Sequence of chain 1.B:
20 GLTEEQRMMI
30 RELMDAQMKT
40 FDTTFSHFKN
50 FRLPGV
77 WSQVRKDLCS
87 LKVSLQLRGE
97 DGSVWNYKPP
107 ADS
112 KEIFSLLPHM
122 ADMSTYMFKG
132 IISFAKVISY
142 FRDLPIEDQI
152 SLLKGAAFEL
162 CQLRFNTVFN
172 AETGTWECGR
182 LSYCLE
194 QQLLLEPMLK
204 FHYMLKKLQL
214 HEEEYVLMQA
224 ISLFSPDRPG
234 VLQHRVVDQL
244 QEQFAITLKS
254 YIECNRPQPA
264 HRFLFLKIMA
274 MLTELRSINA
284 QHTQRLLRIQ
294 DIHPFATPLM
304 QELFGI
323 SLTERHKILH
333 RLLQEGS

Binding-site contacts:
Ligand atom C06 contacts residue HIS205 of chain 1.B at 3.3 Å.
Ligand atom C02 contacts residue MET121 of chain 1.B at 3.5 Å (hydrophobic).
Ligand atom N22 contacts residue SER125 of chain 1.B at 3.7 Å.
Ligand atom C01 contacts residue TYR184 of chain 1.B at 3.6 Å (hydrophobic).
Ligand atom O35 contacts residue PHE159 of chain 1.B at 3.5 Å.
Ligand atom C03 contacts residue MET121 of chain 1.B at 3.5 Å (hydrophobic).
Ligand atom N24 contacts residue SER125 of chain 1.B at 3.4 Å (h-bond).
Ligand atom C38 contacts residue SER125 of chain 1.B at 3.7 Å.
Ligand atom C14 contacts residue VAL89 of chain 1.B at 3.7 Å (hydrophobic).
Ligand atom N23 contacts residue PHE159 of chain 1.B at 3.6 Å.
Ligand atom C37 contacts residue SER125 of chain 1.B at 3.2 Å.
Ligand atom C06 contacts residue GLN163 of chain 1.B at 3.3 Å.
Ligand atom C01 contacts residue TRP177 of chain 1.B at 3.5 Å (hydrophobic).
Ligand atom N22 contacts residue GLN163 of chain 1.B at 3.1 Å (h-bond).
Ligand atom C36 contacts residue HIS285 of chain 1.B at 3.6 Å.
Ligand atom C06 contacts residue MET201 of chain 1.B at 3.6 Å (hydrophobic).
Ligand atom C12 contacts residue LEU87 of chain 1.B at 3.5 Å (hydrophobic).
Ligand atom O20 contacts residue MET121 of chain 1.B at 3.3 Å.
Ligand atom N23 contacts residue GLN163 of chain 1.B at 3.0 Å (h-bond).
Ligand atom C05 contacts residue TRP177 of chain 1.B at 3.4 Å (hydrophobic).
Ligand atom C34 contacts residue PHE159 of chain 1.B at 3.5 Å (hydrophobic).
Ligand atom N23 contacts residue SER125 of chain 1.B at 3.7 Å.
Ligand atom C14 contacts residue LEU87 of chain 1.B at 3.2 Å (hydrophobic).
Ligand atom C10 contacts residue VAL89 of chain 1.B at 3.7 Å (hydrophobic).
Ligand atom C29 contacts residue SER125 of chain 1.B at 3.5 Å.
Ligand atom C01 contacts residue PHE166 of chain 1.B at 3.5 Å (hydrophobic).
Ligand atom C36 contacts residue PHE159 of chain 1.B at 3.6 Å (hydrophobic).
Ligand atom O31 contacts residue PHE307 of chain 1.B at 3.5 Å.
Ligand atom C11 contacts residue LEU87 of chain 1.B at 3.6 Å (hydrophobic).
Ligand atom C32 contacts residue LEU306 of chain 1.B at 3.3 Å (hydrophobic).
Ligand atom C25 contacts residue PHE159 of chain 1.B at 3.6 Å (hydrophobic).
Ligand atom C33 contacts residue PHE307 of chain 1.B at 3.8 Å (hydrophobic).
Ligand atom C32 contacts residue PHE307 of chain 1.B at 3.1 Å (hydrophobic).
Ligand atom C13 contacts residue MET121 of chain 1.B at 3.5 Å (hydrophobic).
Ligand atom C06 contacts residue TRP177 of chain 1.B at 3.5 Å (hydrophobic).
Ligand atom C15 contacts residue LEU87 of chain 1.B at 3.3 Å (hydrophobic).
Ligand atom C10 contacts residue LEU87 of chain 1.B at 3.0 Å (hydrophobic).
Ligand atom C26 contacts residue SER125 of chain 1.B at 3.7 Å.
Ligand atom C21 contacts residue SER125 of chain 1.B at 3.4 Å.
Ligand atom C17 contacts residue MET121 of chain 1.B at 3.7 Å (hydrophobic).

This small molecule binds to this protein.
Small molecule (SMILES): CCC[C@H](CC)Oc1ccc(C(C)(C)C)cc1NC(=O)c1nnn(-c2cc(OC)c(OC)cc2OC)c1C